A protein and the small-molecule ligand that binds it are described below.
Small molecule (SMILES): C[C@H](NC(=O)[C@H](Cc1ccc(O)cc1)NC(=O)[C@@H]1CCCN1)C(=O)NCC(=O)N[C@@H](COP(=O)(O)O)C(=O)N[C@H](C(=O)N[C@@H](C)C=O)[C@@H](C)OP(=O)(O)O

Binding-site contacts:
Ligand atom O3P contacts residue ARG43 of chain 1.C at 2.8 Å (salt-bridge).
Ligand atom O contacts residue ARG43 of chain 1.C at 3.1 Å.
Ligand atom CA contacts residue ARG30 of chain 1.C at 3.6 Å.
Ligand atom N contacts residue LYS39 of chain 1.C at 3.0 Å (salt-bridge).
Ligand atom CG2 contacts residue LYS39 of chain 1.C at 3.3 Å.
Ligand atom C contacts residue ARG30 of chain 1.C at 3.6 Å.
Ligand atom OG1 contacts residue SER42 of chain 1.C at 3.4 Å.
Ligand atom CE2 contacts residue PRO32 of chain 1.C at 3.4 Å (hydrophobic).
Ligand atom O contacts residue ARG30 of chain 1.C at 3.3 Å (salt-bridge).
Ligand atom O3P contacts residue ARG30 of chain 1.C at 3.6 Å.
Ligand atom O1P contacts residue SER42 of chain 1.C at 2.6 Å (h-bond).
Ligand atom O contacts residue ARG30 of chain 1.C at 3.4 Å (salt-bridge).
Ligand atom OH contacts residue GLY35 of chain 1.C at 3.3 Å.
Ligand atom N contacts residue ARG30 of chain 1.C at 3.6 Å.
Ligand atom CE1 contacts residue GLY31 of chain 1.C at 3.5 Å.
Ligand atom CD1 contacts residue ILE36 of chain 1.C at 3.5 Å (hydrophobic).
Ligand atom C contacts residue ARG43 of chain 1.C at 3.9 Å.
Ligand atom C contacts residue LYS39 of chain 1.C at 3.7 Å.
Ligand atom CA contacts residue LYS39 of chain 1.C at 3.4 Å.
Ligand atom CD1 contacts residue GLY31 of chain 1.C at 3.5 Å.
Ligand atom CZ contacts residue GLY31 of chain 1.C at 3.5 Å.
Ligand atom O contacts residue ARG30 of chain 1.C at 3.7 Å.
Ligand atom O1P contacts residue HIS61 of chain 1.C at 3.1 Å (h-bond).
Ligand atom CB contacts residue LYS39 of chain 1.C at 3.9 Å.
Ligand atom CZ contacts residue PRO32 of chain 1.C at 3.7 Å (hydrophobic).
Ligand atom CE1 contacts residue ILE36 of chain 1.C at 3.0 Å (hydrophobic).
Ligand atom CB contacts residue ARG30 of chain 1.C at 3.9 Å.
Ligand atom O3P contacts residue SER42 of chain 1.C at 3.3 Å (h-bond).
Ligand atom O contacts residue ARG30 of chain 1.C at 3.3 Å (salt-bridge).
Ligand atom OH contacts residue GLY31 of chain 1.C at 3.6 Å.
Ligand atom CG contacts residue GLY31 of chain 1.C at 3.7 Å.
Ligand atom CE2 contacts residue GLY31 of chain 1.C at 3.7 Å.
Ligand atom O2P contacts residue ARG43 of chain 1.C at 3.1 Å (salt-bridge).
Ligand atom OG1 contacts residue ARG30 of chain 1.C at 3.0 Å (salt-bridge).
Ligand atom O contacts residue ARG43 of chain 1.C at 3.4 Å.
Ligand atom CD2 contacts residue PRO32 of chain 1.C at 3.6 Å (hydrophobic).
Ligand atom CA contacts residue ARG43 of chain 1.C at 3.6 Å.
Ligand atom CG2 contacts residue SER42 of chain 1.C at 3.9 Å.
Ligand atom CG2 contacts residue ARG40 of chain 1.C at 3.7 Å.
Ligand atom P contacts residue SER42 of chain 1.C at 3.5 Å.

Sequence of chain 1.C:
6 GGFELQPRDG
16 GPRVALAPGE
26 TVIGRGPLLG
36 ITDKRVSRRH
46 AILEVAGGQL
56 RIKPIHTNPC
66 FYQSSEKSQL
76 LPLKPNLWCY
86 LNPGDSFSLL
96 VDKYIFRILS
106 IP